A protein and the small-molecule ligand that binds it are described below.
Small molecule (SMILES): CC(=O)C(=O)O

Binding-site contacts:
Ligand atom C contacts residue ARG556 of chain 2.A at 4.1 Å.
Ligand atom O contacts residue MET561 of chain 2.A at 3.6 Å.
Ligand atom CB contacts residue LEU555 of chain 2.A at 3.6 Å (hydrophobic).
Ligand atom OXT contacts residue MET561 of chain 2.A at 4.0 Å.
Ligand atom O contacts residue ARG556 of chain 2.A at 4.0 Å.
Ligand atom OXT contacts residue ASP558 of chain 2.A at 3.0 Å (salt-bridge).
Ligand atom CA contacts residue ASP558 of chain 2.A at 3.8 Å.
Ligand atom C contacts residue SER562 of chain 2.A at 3.4 Å.
Ligand atom CA contacts residue LEU555 of chain 2.A at 3.4 Å (hydrophobic).
Ligand atom O3 contacts residue LEU557 of chain 2.A at 3.0 Å (h-bond).
Ligand atom OXT contacts residue ARG556 of chain 2.A at 3.6 Å.
Ligand atom C contacts residue LEU555 of chain 2.A at 3.1 Å (hydrophobic).
Ligand atom OXT contacts residue LEU557 of chain 2.A at 3.2 Å (h-bond).
Ligand atom OXT contacts residue SER562 of chain 2.A at 2.7 Å (h-bond).
Ligand atom C contacts residue MET561 of chain 2.A at 3.7 Å (hydrophobic).
Ligand atom O3 contacts residue LEU555 of chain 2.A at 3.7 Å.
Ligand atom O3 contacts residue PRO581 of chain 2.A at 4.3 Å.
Ligand atom O3 contacts residue ARG556 of chain 2.A at 4.1 Å.
Ligand atom C contacts residue LEU557 of chain 2.A at 4.0 Å (hydrophobic).
Ligand atom C contacts residue ASP558 of chain 2.A at 3.9 Å.
Ligand atom CA contacts residue ARG556 of chain 2.A at 4.3 Å.
Ligand atom CB contacts residue MET561 of chain 2.A at 3.4 Å (hydrophobic).
Ligand atom O contacts residue LEU555 of chain 2.A at 3.1 Å (h-bond).
Ligand atom O3 contacts residue ASP558 of chain 2.A at 3.2 Å (salt-bridge).
Ligand atom CA contacts residue LEU557 of chain 2.A at 3.9 Å (hydrophobic).
Ligand atom CA contacts residue MET561 of chain 2.A at 3.7 Å (hydrophobic).
Ligand atom OXT contacts residue LEU555 of chain 2.A at 3.5 Å (h-bond).
Ligand atom O contacts residue SER562 of chain 2.A at 3.5 Å (h-bond).

Sequence of chain 2.A:
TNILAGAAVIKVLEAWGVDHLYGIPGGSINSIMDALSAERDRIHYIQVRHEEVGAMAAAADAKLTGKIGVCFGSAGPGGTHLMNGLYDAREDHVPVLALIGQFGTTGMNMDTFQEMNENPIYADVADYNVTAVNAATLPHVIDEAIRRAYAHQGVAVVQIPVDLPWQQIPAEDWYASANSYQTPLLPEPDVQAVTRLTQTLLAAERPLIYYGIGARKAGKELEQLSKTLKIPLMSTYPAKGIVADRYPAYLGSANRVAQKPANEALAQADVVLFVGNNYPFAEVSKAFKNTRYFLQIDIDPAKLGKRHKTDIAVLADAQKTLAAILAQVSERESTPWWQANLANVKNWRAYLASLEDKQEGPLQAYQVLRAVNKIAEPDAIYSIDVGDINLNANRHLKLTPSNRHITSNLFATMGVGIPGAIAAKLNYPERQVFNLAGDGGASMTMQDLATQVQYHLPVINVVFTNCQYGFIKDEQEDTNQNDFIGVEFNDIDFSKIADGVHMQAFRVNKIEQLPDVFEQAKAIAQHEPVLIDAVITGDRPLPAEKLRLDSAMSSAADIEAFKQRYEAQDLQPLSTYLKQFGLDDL